A protein and the small-molecule ligand that binds it are described below.
Small molecule (SMILES): O=C(O)c1c(Br)c(Br)c(C(=O)O)c(Br)c1Br

Sequence of chain 1.A:
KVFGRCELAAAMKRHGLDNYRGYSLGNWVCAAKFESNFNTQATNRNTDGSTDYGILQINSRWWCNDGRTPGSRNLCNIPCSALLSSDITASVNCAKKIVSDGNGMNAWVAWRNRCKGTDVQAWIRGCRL

Binding-site contacts:
Ligand atom BR16 contacts residue CYS76 of chain 1.A at 4.0 Å.
Ligand atom O03 contacts residue ILE78 of chain 1.A at 3.6 Å.
Ligand atom BR16 contacts residue CYS94 of chain 1.A at 3.8 Å.
Ligand atom C05 contacts residue ASN93 of chain 1.A at 3.6 Å.
Ligand atom C02 contacts residue ASN93 of chain 1.A at 3.7 Å.
Ligand atom C13 contacts residue ASN93 of chain 1.A at 3.6 Å.
Ligand atom C15 contacts residue ASN93 of chain 1.A at 3.4 Å.
Ligand atom C04 contacts residue ASN93 of chain 1.A at 3.6 Å.
Ligand atom BR06 contacts residue ASN93 of chain 1.A at 4.0 Å.
Ligand atom O01 contacts residue ALA90 of chain 1.A at 3.5 Å.
Ligand atom O01 contacts residue THR89 of chain 1.A at 3.8 Å.
Ligand atom C02 contacts residue ALA90 of chain 1.A at 4.1 Å (hydrophobic).
Ligand atom C02 contacts residue ILE78 of chain 1.A at 4.5 Å (hydrophobic).
Ligand atom C15 contacts residue CYS76 of chain 1.A at 4.1 Å (hydrophobic).
Ligand atom O03 contacts residue ALA90 of chain 1.A at 4.3 Å.
Ligand atom C13 contacts residue CYS76 of chain 1.A at 4.0 Å (hydrophobic).
Ligand atom BR14 contacts residue CYS76 of chain 1.A at 3.6 Å.
Ligand atom C09 contacts residue ASN93 of chain 1.A at 4.1 Å.
Ligand atom BR14 contacts residue CYS94 of chain 1.A at 3.8 Å.
Ligand atom BR16 contacts residue ASN93 of chain 1.A at 3.9 Å.
Ligand atom BR16 contacts residue ILE78 of chain 1.A at 3.6 Å.
Ligand atom BR14 contacts residue ASN93 of chain 1.A at 3.6 Å.
Ligand atom BR16 contacts residue ALA90 of chain 1.A at 3.2 Å.
Ligand atom O01 contacts residue ASN93 of chain 1.A at 3.0 Å (h-bond).
Ligand atom C07 contacts residue ASN93 of chain 1.A at 4.3 Å.